Binding-site contacts:
Ligand atom C10 contacts residue ASN210 of chain 1.B at 4.0 Å.
Ligand atom F contacts residue GLN126 of chain 1.B at 3.0 Å.
Ligand atom F contacts residue PHE124 of chain 1.B at 4.0 Å.
Ligand atom O2 contacts residue GLU214 of chain 1.B at 3.5 Å (salt-bridge).
Ligand atom O2 contacts residue ASN210 of chain 1.B at 4.0 Å.
Ligand atom C8 contacts residue GLN126 of chain 1.B at 3.7 Å.
Ligand atom N contacts residue PHE205 of chain 1.B at 3.6 Å.
Ligand atom C7 contacts residue ILE130 of chain 1.B at 3.9 Å (hydrophobic).
Ligand atom C9 contacts residue GLY213 of chain 1.B at 3.6 Å.
Ligand atom C9 contacts residue LYS129 of chain 1.B at 3.8 Å.
Ligand atom C8 contacts residue GLY213 of chain 1.B at 3.8 Å.
Ligand atom C8 contacts residue LYS129 of chain 1.B at 4.1 Å.
Ligand atom C10 contacts residue GLY213 of chain 1.B at 3.8 Å.
Ligand atom C6 contacts residue GLU214 of chain 1.B at 4.0 Å.
Ligand atom F contacts residue PHE217 of chain 1.B at 3.9 Å.
Ligand atom O contacts residue ILE204 of chain 1.B at 3.4 Å.
Ligand atom C4 contacts residue LYS129 of chain 1.B at 3.6 Å.
Ligand atom C9 contacts residue VAL125 of chain 1.B at 4.0 Å (hydrophobic).
Ligand atom C8 contacts residue ILE130 of chain 1.B at 4.0 Å (hydrophobic).
Ligand atom C10 contacts residue PHE124 of chain 1.B at 4.0 Å (hydrophobic).
Ligand atom C7 contacts residue PHE217 of chain 1.B at 3.8 Å (hydrophobic).
Ligand atom C3 contacts residue ASN210 of chain 1.B at 4.1 Å.
Ligand atom C8 contacts residue VAL125 of chain 1.B at 4.0 Å (hydrophobic).
Ligand atom F contacts residue GLY213 of chain 1.B at 3.8 Å.
Ligand atom C5 contacts residue GLU214 of chain 1.B at 3.8 Å.
Ligand atom O1 contacts residue PHE205 of chain 1.B at 3.2 Å.
Ligand atom C1 contacts residue THR170 of chain 1.B at 3.7 Å.
Ligand atom O1 contacts residue ASN210 of chain 1.B at 3.0 Å (h-bond).
Ligand atom C9 contacts residue GLN126 of chain 1.B at 3.7 Å.
Ligand atom C9 contacts residue GLU214 of chain 1.B at 4.1 Å.
Ligand atom C10 contacts residue GLU214 of chain 1.B at 3.8 Å.
Ligand atom F contacts residue VAL125 of chain 1.B at 3.0 Å.
Ligand atom C5 contacts residue LYS129 of chain 1.B at 3.8 Å.
Ligand atom F contacts residue ILE130 of chain 1.B at 3.5 Å.
Ligand atom C6 contacts residue ILE133 of chain 1.B at 3.6 Å (hydrophobic).
Ligand atom C3 contacts residue PHE205 of chain 1.B at 3.8 Å (hydrophobic).
Ligand atom C7 contacts residue ILE133 of chain 1.B at 4.1 Å (hydrophobic).
Ligand atom C8 contacts residue PHE124 of chain 1.B at 4.1 Å (hydrophobic).
Ligand atom C9 contacts residue PHE124 of chain 1.B at 3.2 Å (hydrophobic).
Ligand atom C10 contacts residue LYS129 of chain 1.B at 3.6 Å.

The small molecule below binds the protein below.
Small molecule (SMILES): COCCNC(=O)COc1ccc(F)cc1

Sequence of chain 1.B:
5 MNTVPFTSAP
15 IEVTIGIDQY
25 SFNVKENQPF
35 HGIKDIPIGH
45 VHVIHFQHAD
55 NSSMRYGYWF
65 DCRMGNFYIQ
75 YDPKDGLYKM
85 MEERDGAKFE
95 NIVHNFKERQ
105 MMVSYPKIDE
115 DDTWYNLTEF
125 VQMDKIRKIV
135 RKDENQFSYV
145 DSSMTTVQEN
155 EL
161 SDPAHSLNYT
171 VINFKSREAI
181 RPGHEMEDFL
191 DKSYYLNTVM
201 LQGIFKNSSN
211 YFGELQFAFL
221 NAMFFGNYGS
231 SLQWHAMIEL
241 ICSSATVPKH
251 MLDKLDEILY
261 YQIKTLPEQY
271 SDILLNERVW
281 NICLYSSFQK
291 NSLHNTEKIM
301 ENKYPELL